Binding-site contacts:
Ligand atom C32 contacts residue MET313 of chain 1.R at 3.5 Å (hydrophobic).
Ligand atom C35 contacts residue VAL260 of chain 1.R at 3.4 Å (hydrophobic).
Ligand atom C6 contacts residue THR257 of chain 1.R at 3.4 Å.
Ligand atom C12 contacts residue THR257 of chain 1.R at 3.5 Å.
Ligand atom CL1 contacts residue PRO348 of chain 1.R at 2.8 Å.
Ligand atom C18 contacts residue THR257 of chain 1.R at 3.6 Å.
Ligand atom C49 contacts residue GLU254 of chain 1.R at 3.6 Å.
Ligand atom O5 contacts residue THR257 of chain 1.R at 3.5 Å.
Ligand atom C20 contacts residue ASN100 of chain 1.Q at 3.3 Å.
Ligand atom O2 contacts residue VAL179 of chain 1.Q at 3.7 Å.
Ligand atom C23 contacts residue ASN100 of chain 1.Q at 3.5 Å.
Ligand atom C35 contacts residue MET313 of chain 1.R at 3.5 Å (hydrophobic).
Ligand atom C23 contacts residue GLY98 of chain 1.Q at 3.7 Å.
Ligand atom O2 contacts residue THR257 of chain 1.R at 2.9 Å (h-bond).
Ligand atom O3 contacts residue THR257 of chain 1.R at 2.9 Å (h-bond).
Ligand atom C8 contacts residue ASN99 of chain 1.Q at 3.2 Å.
Ligand atom O7 contacts residue TRP397 of chain 1.Q at 3.3 Å.
Ligand atom CL1 contacts residue MET313 of chain 1.R at 2.5 Å.
Ligand atom C8 contacts residue THR178 of chain 1.Q at 3.0 Å.
Ligand atom C16 contacts residue THR253 of chain 1.R at 3.7 Å.
Ligand atom C4 contacts residue LYS352 of chain 1.R at 3.4 Å.
Ligand atom C3 contacts residue GLU254 of chain 1.R at 3.6 Å.
Ligand atom N2 contacts residue THR257 of chain 1.R at 3.5 Å (h-bond).
Ligand atom C10 contacts residue ASN99 of chain 1.Q at 3.6 Å.
Ligand atom C31 contacts residue MET313 of chain 1.R at 3.3 Å (hydrophobic).
Ligand atom C6 contacts residue VAL179 of chain 1.Q at 3.6 Å (hydrophobic).
Ligand atom O2 contacts residue PHE394 of chain 1.Q at 3.2 Å.
Ligand atom C34 contacts residue THR257 of chain 1.R at 3.0 Å.
Ligand atom C24 contacts residue GLY98 of chain 1.Q at 3.7 Å.
Ligand atom C19 contacts residue TRP397 of chain 1.Q at 3.7 Å (hydrophobic).
Ligand atom O4 contacts residue ASN99 of chain 1.Q at 3.1 Å (h-bond).
Ligand atom C20 contacts residue TRP397 of chain 1.Q at 3.5 Å (hydrophobic).
Ligand atom C7 contacts residue THR178 of chain 1.Q at 3.1 Å.
Ligand atom C31 contacts residue CYS347 of chain 1.R at 3.5 Å (hydrophobic).
Ligand atom C33 contacts residue THR257 of chain 1.R at 3.3 Å.
Ligand atom CL1 contacts residue CYS347 of chain 1.R at 2.9 Å.
Ligand atom O1 contacts residue LYS352 of chain 1.R at 3.1 Å (salt-bridge).
Ligand atom O8 contacts residue MET313 of chain 1.R at 3.0 Å (h-bond).
Ligand atom C9 contacts residue ASN99 of chain 1.Q at 3.4 Å.
Ligand atom C33 contacts residue PHE394 of chain 1.Q at 3.6 Å (hydrophobic).

This small molecule binds to this protein.
Small molecule (SMILES): COc1ccc(C[C@@H]2NC(=O)/C=C/C[C@@H]([C@H](C)[C@H]3O[C@@H]3c3ccccc3)OC(=O)[C@H](CC(C)C)OC(=O)[C@H](C)CNC2=O)cc1Cl

Sequence of chain 1.Q:
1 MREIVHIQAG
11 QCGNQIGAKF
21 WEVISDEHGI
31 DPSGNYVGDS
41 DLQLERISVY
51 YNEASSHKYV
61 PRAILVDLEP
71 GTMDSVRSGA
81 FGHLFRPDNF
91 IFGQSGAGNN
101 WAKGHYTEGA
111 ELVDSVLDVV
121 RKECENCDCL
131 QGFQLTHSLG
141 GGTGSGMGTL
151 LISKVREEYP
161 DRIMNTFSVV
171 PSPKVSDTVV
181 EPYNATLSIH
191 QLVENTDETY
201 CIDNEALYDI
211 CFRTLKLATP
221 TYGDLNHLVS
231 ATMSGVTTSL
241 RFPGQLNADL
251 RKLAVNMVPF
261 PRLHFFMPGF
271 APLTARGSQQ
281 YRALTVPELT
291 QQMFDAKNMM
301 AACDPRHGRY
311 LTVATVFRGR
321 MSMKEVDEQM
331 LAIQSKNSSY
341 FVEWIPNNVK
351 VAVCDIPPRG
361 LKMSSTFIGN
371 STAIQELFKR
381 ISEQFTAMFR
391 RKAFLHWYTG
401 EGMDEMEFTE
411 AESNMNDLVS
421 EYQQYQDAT

Sequence of chain 1.R:
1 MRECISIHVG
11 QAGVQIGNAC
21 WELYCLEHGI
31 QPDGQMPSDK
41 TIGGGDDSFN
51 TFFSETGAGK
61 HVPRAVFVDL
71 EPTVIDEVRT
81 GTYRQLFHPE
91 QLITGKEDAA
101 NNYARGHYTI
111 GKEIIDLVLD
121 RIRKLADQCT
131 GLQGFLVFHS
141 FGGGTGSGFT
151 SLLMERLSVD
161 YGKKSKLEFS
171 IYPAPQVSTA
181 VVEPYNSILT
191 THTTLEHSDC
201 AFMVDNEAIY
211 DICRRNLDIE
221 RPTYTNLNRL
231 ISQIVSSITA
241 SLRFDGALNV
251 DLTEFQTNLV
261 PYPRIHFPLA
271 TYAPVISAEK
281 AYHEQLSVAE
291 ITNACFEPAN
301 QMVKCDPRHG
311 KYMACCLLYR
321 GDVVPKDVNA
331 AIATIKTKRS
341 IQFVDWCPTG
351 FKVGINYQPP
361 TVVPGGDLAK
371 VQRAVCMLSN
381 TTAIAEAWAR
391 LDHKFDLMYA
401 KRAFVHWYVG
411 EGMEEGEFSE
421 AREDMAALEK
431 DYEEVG